Sequence of chain 1.B:
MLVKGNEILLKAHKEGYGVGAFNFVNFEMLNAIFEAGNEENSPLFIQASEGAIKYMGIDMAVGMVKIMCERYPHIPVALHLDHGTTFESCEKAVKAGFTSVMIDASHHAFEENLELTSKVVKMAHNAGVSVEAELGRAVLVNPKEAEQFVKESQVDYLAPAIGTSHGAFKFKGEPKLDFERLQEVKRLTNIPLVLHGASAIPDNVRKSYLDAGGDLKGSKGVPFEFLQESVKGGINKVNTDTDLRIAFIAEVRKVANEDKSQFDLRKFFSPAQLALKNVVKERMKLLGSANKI

The small molecule below binds the protein below.
Small molecule (SMILES): O=C(COP(=O)(O)O)[C@@H](O)[C@H](O)[C@H](O)COP(=O)(O)O

Sequence of chain 1.A:
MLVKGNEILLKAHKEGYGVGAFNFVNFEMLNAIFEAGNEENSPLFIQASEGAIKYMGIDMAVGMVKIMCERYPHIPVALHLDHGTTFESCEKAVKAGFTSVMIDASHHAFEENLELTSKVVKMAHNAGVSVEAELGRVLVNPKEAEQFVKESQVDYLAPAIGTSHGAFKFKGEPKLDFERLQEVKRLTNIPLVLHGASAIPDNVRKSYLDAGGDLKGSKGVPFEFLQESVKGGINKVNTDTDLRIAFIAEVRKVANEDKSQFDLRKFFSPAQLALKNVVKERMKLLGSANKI

Binding-site contacts:
Ligand atom O2 contacts residue GLY211 of chain 1.A at 2.9 Å (h-bond).
Ligand atom O4 contacts residue ASP82 of chain 1.A at 3.1 Å (salt-bridge).
Ligand atom O5 contacts residue ASP255 of chain 1.A at 2.3 Å (salt-bridge).
Ligand atom O3 contacts residue ASP82 of chain 1.A at 2.8 Å (salt-bridge).
Ligand atom O2P contacts residue GLY211 of chain 1.A at 2.9 Å.
Ligand atom O5P contacts residue SER49 of chain 1.A at 2.4 Å (h-bond).
Ligand atom C4 contacts residue ZN1 of chain 1.F at 3.4 Å.
Ligand atom C4 contacts residue HIS180 of chain 1.A at 3.3 Å.
Ligand atom O5P contacts residue ARG280 of chain 1.B at 2.7 Å (salt-bridge).
Ligand atom O2P contacts residue LYS184 of chain 1.A at 2.5 Å (salt-bridge).
Ligand atom C5 contacts residue ASP255 of chain 1.A at 3.4 Å.
Ligand atom O4 contacts residue HIS180 of chain 1.A at 3.2 Å.
Ligand atom P1 contacts residue SER213 of chain 1.A at 3.6 Å.
Ligand atom O6 contacts residue ASP255 of chain 1.A at 3.4 Å (salt-bridge).
Ligand atom O2P contacts residue ALA212 of chain 1.A at 3.0 Å (h-bond).
Ligand atom O2 contacts residue ASN253 of chain 1.A at 3.4 Å.
Ligand atom O2 contacts residue HIS180 of chain 1.A at 3.1 Å.
Ligand atom O4 contacts residue HIS83 of chain 1.A at 3.2 Å (h-bond).
Ligand atom O3P contacts residue THR256 of chain 1.A at 2.8 Å (h-bond).
Ligand atom O6 contacts residue ARG259 of chain 1.A at 3.5 Å (salt-bridge).
Ligand atom C3 contacts residue ZN1 of chain 1.F at 3.2 Å.
Ligand atom O4P contacts residue ARG280 of chain 1.B at 3.1 Å (salt-bridge).
Ligand atom O1P contacts residue SER213 of chain 1.A at 2.6 Å (h-bond).
Ligand atom O4 contacts residue ZN1 of chain 1.F at 2.9 Å.
Ligand atom O2P contacts residue SER213 of chain 1.A at 2.8 Å (h-bond).
Ligand atom O1 contacts residue GLY211 of chain 1.A at 3.1 Å.
Ligand atom O1P contacts residue ASP255 of chain 1.A at 2.8 Å (salt-bridge).
Ligand atom C4 contacts residue ASP82 of chain 1.A at 3.2 Å.
Ligand atom P2 contacts residue SER49 of chain 1.A at 3.5 Å.
Ligand atom O3P contacts residue GLY181 of chain 1.A at 3.1 Å (h-bond).
Ligand atom C2 contacts residue ZN1 of chain 1.F at 3.3 Å.
Ligand atom O3 contacts residue ZN1 of chain 1.F at 2.4 Å.
Ligand atom O3 contacts residue ASN253 of chain 1.A at 2.9 Å (h-bond).
Ligand atom O3 contacts residue HIS83 of chain 1.A at 3.6 Å (h-bond).
Ligand atom O2 contacts residue ZN1 of chain 1.F at 2.7 Å.
Ligand atom C3 contacts residue ASP82 of chain 1.A at 3.1 Å.
Ligand atom O4P contacts residue ARG259 of chain 1.A at 2.9 Å (salt-bridge).
Ligand atom C5 contacts residue ASP82 of chain 1.A at 3.1 Å.
Ligand atom C2 contacts residue HIS180 of chain 1.A at 3.4 Å.
Ligand atom O1P contacts residue THR256 of chain 1.A at 2.9 Å (h-bond).